Sequence of chain 1.A:
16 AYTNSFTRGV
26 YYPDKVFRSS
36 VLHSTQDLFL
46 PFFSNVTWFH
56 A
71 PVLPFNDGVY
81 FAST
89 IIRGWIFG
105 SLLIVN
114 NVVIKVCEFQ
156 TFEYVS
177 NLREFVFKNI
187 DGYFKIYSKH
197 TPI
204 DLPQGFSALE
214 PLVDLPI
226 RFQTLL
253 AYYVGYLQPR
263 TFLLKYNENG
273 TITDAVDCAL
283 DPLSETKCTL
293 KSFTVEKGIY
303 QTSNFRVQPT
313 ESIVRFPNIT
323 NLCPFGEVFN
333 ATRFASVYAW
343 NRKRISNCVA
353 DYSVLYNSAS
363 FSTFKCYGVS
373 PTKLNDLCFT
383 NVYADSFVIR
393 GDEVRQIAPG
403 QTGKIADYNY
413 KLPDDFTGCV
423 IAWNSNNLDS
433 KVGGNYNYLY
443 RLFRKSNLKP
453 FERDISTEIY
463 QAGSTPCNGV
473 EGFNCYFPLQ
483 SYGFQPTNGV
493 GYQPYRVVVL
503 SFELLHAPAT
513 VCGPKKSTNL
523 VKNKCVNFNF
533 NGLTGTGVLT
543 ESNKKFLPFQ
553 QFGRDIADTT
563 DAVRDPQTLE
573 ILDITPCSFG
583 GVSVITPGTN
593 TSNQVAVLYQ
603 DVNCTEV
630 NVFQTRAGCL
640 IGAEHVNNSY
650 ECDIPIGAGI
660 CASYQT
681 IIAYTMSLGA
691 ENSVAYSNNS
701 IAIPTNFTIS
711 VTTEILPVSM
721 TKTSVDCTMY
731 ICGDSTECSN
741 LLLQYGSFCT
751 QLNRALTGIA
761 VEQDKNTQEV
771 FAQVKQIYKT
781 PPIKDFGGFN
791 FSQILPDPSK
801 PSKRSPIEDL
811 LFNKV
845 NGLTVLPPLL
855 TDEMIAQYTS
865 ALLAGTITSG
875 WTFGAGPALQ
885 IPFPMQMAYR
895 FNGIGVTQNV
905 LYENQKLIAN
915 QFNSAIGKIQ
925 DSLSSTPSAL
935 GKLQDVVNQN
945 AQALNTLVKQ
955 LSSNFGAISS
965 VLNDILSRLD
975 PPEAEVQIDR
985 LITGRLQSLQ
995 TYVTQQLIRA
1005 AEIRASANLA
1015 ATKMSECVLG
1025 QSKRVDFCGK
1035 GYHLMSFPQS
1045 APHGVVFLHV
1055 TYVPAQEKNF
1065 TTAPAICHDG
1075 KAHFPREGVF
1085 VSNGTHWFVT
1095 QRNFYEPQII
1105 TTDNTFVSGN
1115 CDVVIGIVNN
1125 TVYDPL

A small-molecule ligand and the protein it binds are described below.
Small molecule (SMILES): CC(=O)N[C@@H]1[C@@H](O)[C@H](O)[C@@H](CO)O[C@H]1O

Binding-site contacts:
Ligand atom N2 contacts residue ASN1123 of chain 1.A at 2.4 Å (h-bond).
Ligand atom O5 contacts residue ASN1123 of chain 1.A at 2.3 Å (h-bond).
Ligand atom C4 contacts residue ASN1123 of chain 1.A at 4.2 Å.
Ligand atom O7 contacts residue ASN1123 of chain 1.A at 3.5 Å (h-bond).
Ligand atom C7 contacts residue ASN1123 of chain 1.A at 2.9 Å.
Ligand atom C8 contacts residue ASN1123 of chain 1.A at 3.5 Å.
Ligand atom C5 contacts residue ASN1123 of chain 1.A at 3.6 Å.
Ligand atom C3 contacts residue ASN1123 of chain 1.A at 3.9 Å.
Ligand atom C1 contacts residue ASN1123 of chain 1.A at 1.5 Å.
Ligand atom C2 contacts residue ASN1123 of chain 1.A at 2.6 Å.